Binding-site contacts:
Ligand atom C8 contacts residue SER103 of chain 1.H at 3.3 Å.
Ligand atom C1 contacts residue ASN101 of chain 1.H at 1.4 Å.
Ligand atom C5 contacts residue GLU104 of chain 1.H at 4.2 Å.
Ligand atom O5 contacts residue ASN101 of chain 1.H at 2.4 Å (h-bond).
Ligand atom C3 contacts residue ASN101 of chain 1.H at 3.8 Å.
Ligand atom C5 contacts residue ASN101 of chain 1.H at 3.7 Å.
Ligand atom C4 contacts residue ASN101 of chain 1.H at 4.3 Å.
Ligand atom N2 contacts residue ASN101 of chain 1.H at 2.9 Å (h-bond).
Ligand atom O7 contacts residue SER103 of chain 1.H at 4.4 Å.
Ligand atom C7 contacts residue SER103 of chain 1.H at 4.2 Å.
Ligand atom O7 contacts residue ASN101 of chain 1.H at 4.5 Å.
Ligand atom C8 contacts residue ASN101 of chain 1.H at 3.9 Å.
Ligand atom C2 contacts residue ASN101 of chain 1.H at 2.5 Å.
Ligand atom C7 contacts residue ASN101 of chain 1.H at 3.6 Å.

Sequence of chain 1.H:
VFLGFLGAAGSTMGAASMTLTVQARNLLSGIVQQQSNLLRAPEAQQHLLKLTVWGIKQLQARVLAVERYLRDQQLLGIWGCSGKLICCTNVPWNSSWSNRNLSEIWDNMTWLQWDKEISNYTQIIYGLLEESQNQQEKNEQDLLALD

A small-molecule ligand and the protein it binds are described below.
Small molecule (SMILES): CC(=O)N[C@@H]1[C@@H](O)[C@H](O)[C@@H](CO)O[C@H]1O